Binding-site contacts:
Ligand atom N1 contacts residue ILE102 of chain 1.E at 3.0 Å (h-bond).
Ligand atom CAL contacts residue ACT1 of chain 1.SA at 3.4 Å.
Ligand atom NAO contacts residue ILE216 of chain 1.E at 3.6 Å.
Ligand atom CAK contacts residue GLN109 of chain 1.E at 3.8 Å.
Ligand atom NAD contacts residue PHE54 of chain 1.E at 4.0 Å.
Ligand atom CAB contacts residue ACT1 of chain 1.SA at 3.9 Å.
Ligand atom N1 contacts residue PHE54 of chain 1.E at 3.8 Å.
Ligand atom CAT contacts residue ACT1 of chain 1.SA at 3.4 Å.
Ligand atom C2 contacts residue ILE216 of chain 1.E at 3.7 Å (hydrophobic).
Ligand atom NAO contacts residue ACT1 of chain 1.SA at 3.2 Å.
Ligand atom C5 contacts residue PHE54 of chain 1.E at 3.4 Å (hydrophobic).
Ligand atom NAD contacts residue ILE102 of chain 1.E at 2.9 Å (h-bond).
Ligand atom C5 contacts residue ILE216 of chain 1.E at 3.8 Å (hydrophobic).
Ligand atom CAT contacts residue PHE54 of chain 1.E at 4.0 Å (hydrophobic).
Ligand atom CAC contacts residue ASP217 of chain 1.E at 3.5 Å.
Ligand atom CAR contacts residue ACT1 of chain 1.SA at 3.6 Å.
Ligand atom C4 contacts residue PHE54 of chain 1.E at 3.7 Å (hydrophobic).
Ligand atom C6 contacts residue PHE54 of chain 1.E at 3.5 Å (hydrophobic).
Ligand atom CAI contacts residue ILE206 of chain 1.E at 3.8 Å (hydrophobic).
Ligand atom C2 contacts residue PHE54 of chain 1.E at 3.8 Å (hydrophobic).
Ligand atom C2 contacts residue PRO83 of chain 1.E at 3.6 Å (hydrophobic).
Ligand atom N1 contacts residue ILE216 of chain 1.E at 3.8 Å.
Ligand atom CAQ contacts residue ACT1 of chain 1.SA at 3.4 Å.
Ligand atom NAW contacts residue ILE216 of chain 1.E at 3.6 Å.
Ligand atom CAF contacts residue VAL34 of chain 1.E at 4.0 Å (hydrophobic).
Ligand atom N1 contacts residue ALA101 of chain 1.E at 3.6 Å.
Ligand atom CAA contacts residue PHE54 of chain 1.E at 3.7 Å (hydrophobic).
Ligand atom N3 contacts residue PHE54 of chain 1.E at 3.7 Å.
Ligand atom CAR contacts residue PHE54 of chain 1.E at 3.9 Å (hydrophobic).
Ligand atom C2 contacts residue ILE102 of chain 1.E at 3.8 Å (hydrophobic).
Ligand atom CAR contacts residue ILE216 of chain 1.E at 3.6 Å (hydrophobic).
Ligand atom CAL contacts residue PHE54 of chain 1.E at 3.6 Å (hydrophobic).
Ligand atom C4 contacts residue ILE216 of chain 1.E at 3.8 Å (hydrophobic).
Ligand atom CAF contacts residue ASP32 of chain 1.E at 3.4 Å.
Ligand atom C6 contacts residue ILE102 of chain 1.E at 3.8 Å (hydrophobic).
Ligand atom CAC contacts residue ILE216 of chain 1.E at 3.9 Å (hydrophobic).
Ligand atom N3 contacts residue ILE216 of chain 1.E at 3.8 Å.
Ligand atom CAG contacts residue THR106 of chain 1.E at 3.9 Å.
Ligand atom CAB contacts residue ILE41 of chain 1.E at 3.5 Å (hydrophobic).
Ligand atom C2 contacts residue THR100 of chain 1.E at 3.8 Å.

This small molecule binds to this protein.
Small molecule (SMILES): CC(C)(C)n1nc(-c2cccc3ccccc23)c2c(N)ncnc21

Sequence of chain 1.E:
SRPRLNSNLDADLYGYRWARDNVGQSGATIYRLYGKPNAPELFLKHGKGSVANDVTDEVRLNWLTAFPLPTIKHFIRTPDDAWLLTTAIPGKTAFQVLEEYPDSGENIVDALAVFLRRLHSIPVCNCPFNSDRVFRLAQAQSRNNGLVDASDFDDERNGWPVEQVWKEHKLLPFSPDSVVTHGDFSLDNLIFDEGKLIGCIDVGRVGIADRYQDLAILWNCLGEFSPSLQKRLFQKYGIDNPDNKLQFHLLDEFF